This protein binds this small molecule.
Small molecule (SMILES): Cc1cc(CCCCCOc2c(Cl)cc(C3=NCCO3)cc2Cl)on1

Sequence of chain 28.C:
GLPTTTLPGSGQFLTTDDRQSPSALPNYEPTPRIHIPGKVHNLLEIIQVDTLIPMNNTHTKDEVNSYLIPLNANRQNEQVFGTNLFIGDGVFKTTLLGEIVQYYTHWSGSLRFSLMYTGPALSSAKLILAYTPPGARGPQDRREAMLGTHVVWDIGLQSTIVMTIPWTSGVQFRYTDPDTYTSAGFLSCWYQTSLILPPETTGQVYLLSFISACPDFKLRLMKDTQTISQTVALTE

Binding-site contacts:
Ligand atom C2C contacts residue ILE104 of chain 28.A at 3.9 Å (hydrophobic).
Ligand atom C5B contacts residue MET224 of chain 28.A at 3.8 Å (hydrophobic).
Ligand atom C5C contacts residue TYR152 of chain 28.A at 3.8 Å (hydrophobic).
Ligand atom CL2 contacts residue ILE104 of chain 28.A at 3.4 Å.
Ligand atom CL2 contacts residue MET224 of chain 28.A at 3.2 Å.
Ligand atom C3B contacts residue ALA24 of chain 28.C at 4.0 Å (hydrophobic).
Ligand atom O1 contacts residue LEU106 of chain 28.A at 3.7 Å.
Ligand atom C31 contacts residue TYR197 of chain 28.A at 3.6 Å (hydrophobic).
Ligand atom CL1 contacts residue LEU25 of chain 28.C at 3.5 Å.
Ligand atom C4B contacts residue PHE186 of chain 28.A at 3.6 Å (hydrophobic).
Ligand atom C4B contacts residue TYR152 of chain 28.A at 3.7 Å (hydrophobic).
Ligand atom N2 contacts residue MET221 of chain 28.A at 3.9 Å.
Ligand atom C1C contacts residue LEU106 of chain 28.A at 3.9 Å (hydrophobic).
Ligand atom CL2 contacts residue TYR128 of chain 28.A at 3.4 Å.
Ligand atom C2A contacts residue PHE186 of chain 28.A at 3.6 Å (hydrophobic).
Ligand atom C1C contacts residue TYR128 of chain 28.A at 3.6 Å (hydrophobic).
Ligand atom C4 contacts residue TYR197 of chain 28.A at 3.6 Å (hydrophobic).
Ligand atom O1A contacts residue PHE186 of chain 28.A at 3.4 Å.
Ligand atom C5B contacts residue PHE186 of chain 28.A at 3.8 Å (hydrophobic).
Ligand atom C4A contacts residue ALA150 of chain 28.A at 3.9 Å (hydrophobic).
Ligand atom C4A contacts residue VAL176 of chain 28.A at 3.9 Å (hydrophobic).
Ligand atom C3C contacts residue TYR128 of chain 28.A at 3.8 Å (hydrophobic).
Ligand atom C4C contacts residue VAL191 of chain 28.A at 3.7 Å (hydrophobic).
Ligand atom C2C contacts residue MET221 of chain 28.A at 3.3 Å (hydrophobic).
Ligand atom N3A contacts residue PRO174 of chain 28.A at 3.3 Å (h-bond).
Ligand atom C5 contacts residue LEU106 of chain 28.A at 3.7 Å (hydrophobic).
Ligand atom C5 contacts residue MET221 of chain 28.A at 3.9 Å (hydrophobic).
Ligand atom O1B contacts residue VAL188 of chain 28.A at 3.8 Å.
Ligand atom O1A contacts residue MET224 of chain 28.A at 3.9 Å.
Ligand atom C4A contacts residue PRO174 of chain 28.A at 3.2 Å (hydrophobic).
Ligand atom C3C contacts residue ILE104 of chain 28.A at 3.6 Å (hydrophobic).
Ligand atom O1 contacts residue MET221 of chain 28.A at 3.4 Å (h-bond).
Ligand atom N3A contacts residue ALA24 of chain 28.C at 3.8 Å.
Ligand atom C5A contacts residue ALA150 of chain 28.A at 3.4 Å (hydrophobic).
Ligand atom C5A contacts residue VAL176 of chain 28.A at 3.8 Å (hydrophobic).
Ligand atom C3B contacts residue TYR152 of chain 28.A at 3.9 Å (hydrophobic).
Ligand atom C4A contacts residue SER175 of chain 28.A at 3.6 Å.
Ligand atom N2 contacts residue ASN219 of chain 28.A at 3.5 Å (h-bond).
Ligand atom CL1 contacts residue VAL188 of chain 28.A at 3.7 Å.
Ligand atom C31 contacts residue ASN219 of chain 28.A at 3.7 Å.

Sequence of chain 28.A:
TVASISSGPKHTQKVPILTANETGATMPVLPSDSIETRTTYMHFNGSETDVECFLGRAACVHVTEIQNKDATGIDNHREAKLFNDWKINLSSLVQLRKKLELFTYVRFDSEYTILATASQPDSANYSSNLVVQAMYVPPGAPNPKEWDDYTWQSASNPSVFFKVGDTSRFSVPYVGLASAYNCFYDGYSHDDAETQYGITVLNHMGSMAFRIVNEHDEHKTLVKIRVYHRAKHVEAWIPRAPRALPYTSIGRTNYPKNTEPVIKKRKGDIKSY

Sequence of chain 29.C:
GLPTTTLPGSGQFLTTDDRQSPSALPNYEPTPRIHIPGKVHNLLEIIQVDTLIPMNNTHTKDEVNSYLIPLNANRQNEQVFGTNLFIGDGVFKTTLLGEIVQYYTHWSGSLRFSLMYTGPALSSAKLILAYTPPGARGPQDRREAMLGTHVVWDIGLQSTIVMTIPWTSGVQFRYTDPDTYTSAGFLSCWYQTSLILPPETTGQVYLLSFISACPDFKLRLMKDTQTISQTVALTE